Binding-site contacts:
Ligand atom C1 contacts residue ASN471 of chain 1.D at 1.4 Å.
Ligand atom O5 contacts residue ASN471 of chain 1.D at 2.4 Å (h-bond).
Ligand atom C2 contacts residue ASN471 of chain 1.D at 2.5 Å.
Ligand atom N2 contacts residue ASN471 of chain 1.D at 2.9 Å (h-bond).
Ligand atom O7 contacts residue ASN471 of chain 1.D at 3.2 Å (h-bond).
Ligand atom C4 contacts residue ASN471 of chain 1.D at 4.2 Å.
Ligand atom C3 contacts residue ASN471 of chain 1.D at 3.8 Å.
Ligand atom C8 contacts residue ASN471 of chain 1.D at 4.4 Å.
Ligand atom C7 contacts residue ASN471 of chain 1.D at 3.2 Å.
Ligand atom C5 contacts residue ASN471 of chain 1.D at 3.7 Å.

Sequence of chain 1.D:
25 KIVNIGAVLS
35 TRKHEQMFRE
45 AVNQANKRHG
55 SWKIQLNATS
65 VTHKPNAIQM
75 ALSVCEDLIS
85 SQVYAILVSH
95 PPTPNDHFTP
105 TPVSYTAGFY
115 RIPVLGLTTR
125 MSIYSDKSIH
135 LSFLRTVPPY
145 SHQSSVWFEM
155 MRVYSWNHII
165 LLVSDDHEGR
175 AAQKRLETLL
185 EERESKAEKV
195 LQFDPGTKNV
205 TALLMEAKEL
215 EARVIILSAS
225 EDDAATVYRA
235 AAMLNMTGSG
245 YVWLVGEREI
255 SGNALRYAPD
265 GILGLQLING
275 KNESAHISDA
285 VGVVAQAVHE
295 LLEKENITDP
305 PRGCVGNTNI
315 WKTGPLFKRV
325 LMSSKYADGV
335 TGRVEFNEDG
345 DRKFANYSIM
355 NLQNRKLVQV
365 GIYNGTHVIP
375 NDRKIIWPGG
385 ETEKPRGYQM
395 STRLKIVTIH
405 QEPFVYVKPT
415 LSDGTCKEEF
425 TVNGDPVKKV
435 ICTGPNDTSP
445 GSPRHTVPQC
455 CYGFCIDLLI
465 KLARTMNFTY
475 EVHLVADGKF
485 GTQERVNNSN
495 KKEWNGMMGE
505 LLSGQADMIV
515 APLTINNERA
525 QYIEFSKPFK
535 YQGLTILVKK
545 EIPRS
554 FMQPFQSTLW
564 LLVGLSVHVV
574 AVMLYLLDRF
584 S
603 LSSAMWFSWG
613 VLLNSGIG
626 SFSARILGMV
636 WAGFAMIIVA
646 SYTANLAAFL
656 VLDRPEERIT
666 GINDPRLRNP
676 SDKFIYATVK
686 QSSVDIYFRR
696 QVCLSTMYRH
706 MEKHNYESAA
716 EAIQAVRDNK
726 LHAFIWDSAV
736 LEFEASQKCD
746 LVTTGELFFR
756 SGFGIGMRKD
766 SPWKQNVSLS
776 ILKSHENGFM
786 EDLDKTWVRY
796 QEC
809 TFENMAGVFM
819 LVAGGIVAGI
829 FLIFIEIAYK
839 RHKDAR

The small molecule below binds the protein below.
Small molecule (SMILES): CC(=O)N[C@@H]1[C@@H](O)[C@H](O)[C@@H](CO)O[C@H]1O